Sequence of chain 1.A:
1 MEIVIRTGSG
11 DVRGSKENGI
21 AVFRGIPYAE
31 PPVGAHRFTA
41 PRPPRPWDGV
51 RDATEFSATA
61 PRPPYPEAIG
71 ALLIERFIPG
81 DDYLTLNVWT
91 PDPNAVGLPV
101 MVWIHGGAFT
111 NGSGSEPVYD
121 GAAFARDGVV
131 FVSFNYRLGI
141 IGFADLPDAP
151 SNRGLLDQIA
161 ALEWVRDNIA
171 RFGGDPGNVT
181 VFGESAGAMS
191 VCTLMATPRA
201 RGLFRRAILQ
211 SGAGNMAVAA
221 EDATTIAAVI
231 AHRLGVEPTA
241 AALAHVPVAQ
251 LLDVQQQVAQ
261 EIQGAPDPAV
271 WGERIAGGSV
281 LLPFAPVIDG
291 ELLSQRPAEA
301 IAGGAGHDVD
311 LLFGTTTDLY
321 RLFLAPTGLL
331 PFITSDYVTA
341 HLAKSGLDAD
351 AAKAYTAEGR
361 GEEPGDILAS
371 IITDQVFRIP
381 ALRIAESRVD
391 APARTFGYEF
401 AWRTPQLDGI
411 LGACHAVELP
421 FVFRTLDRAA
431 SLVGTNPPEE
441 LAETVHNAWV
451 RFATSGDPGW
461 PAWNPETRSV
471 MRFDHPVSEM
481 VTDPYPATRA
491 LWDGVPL

Binding-site contacts:
Ligand atom C4 contacts residue SER431 of chain 1.A at 3.2 Å.
Ligand atom O2 contacts residue ARG428 of chain 1.A at 2.8 Å (salt-bridge).
Ligand atom O2 contacts residue ALA430 of chain 1.A at 3.6 Å.
Ligand atom C1 contacts residue ALA429 of chain 1.A at 3.8 Å (hydrophobic).
Ligand atom C9 contacts residue ILE74 of chain 1.A at 3.8 Å (hydrophobic).
Ligand atom C4 contacts residue LEU72 of chain 1.A at 3.9 Å (hydrophobic).
Ligand atom O3 contacts residue ARG428 of chain 1.A at 3.9 Å.
Ligand atom C9 contacts residue VAL118 of chain 1.A at 3.7 Å (hydrophobic).
Ligand atom C4 contacts residue ARG428 of chain 1.A at 3.4 Å.
Ligand atom O1 contacts residue ASP427 of chain 1.A at 3.3 Å (salt-bridge).
Ligand atom O4 contacts residue ALA416 of chain 1.A at 2.8 Å (h-bond).
Ligand atom C6 contacts residue LEU432 of chain 1.A at 3.5 Å (hydrophobic).
Ligand atom O5 contacts residue LEU419 of chain 1.A at 3.3 Å.
Ligand atom O1 contacts residue ALA430 of chain 1.A at 2.9 Å (h-bond).
Ligand atom O3 contacts residue ILE74 of chain 1.A at 2.9 Å.
Ligand atom C3 contacts residue ARG428 of chain 1.A at 3.2 Å.
Ligand atom C6 contacts residue LEU72 of chain 1.A at 3.7 Å (hydrophobic).
Ligand atom O1 contacts residue ALA429 of chain 1.A at 3.3 Å (h-bond).
Ligand atom C5 contacts residue LEU72 of chain 1.A at 3.3 Å (hydrophobic).
Ligand atom O4 contacts residue LEU419 of chain 1.A at 3.9 Å.
Ligand atom C1 contacts residue SER431 of chain 1.A at 3.2 Å.
Ligand atom C3 contacts residue ILE74 of chain 1.A at 3.9 Å (hydrophobic).
Ligand atom C9 contacts residue ARG428 of chain 1.A at 3.8 Å.
Ligand atom O1 contacts residue ARG428 of chain 1.A at 3.0 Å.
Ligand atom O4 contacts residue PRO420 of chain 1.A at 3.8 Å.
Ligand atom O2 contacts residue SER431 of chain 1.A at 2.7 Å (h-bond).
Ligand atom C8 contacts residue VAL118 of chain 1.A at 3.5 Å (hydrophobic).
Ligand atom O2 contacts residue ALA429 of chain 1.A at 3.3 Å.
Ligand atom C1 contacts residue ALA430 of chain 1.A at 3.0 Å (hydrophobic).
Ligand atom C6 contacts residue ALA429 of chain 1.A at 3.5 Å (hydrophobic).
Ligand atom C1 contacts residue ARG428 of chain 1.A at 3.7 Å.
Ligand atom C5 contacts residue ALA429 of chain 1.A at 3.2 Å (hydrophobic).
Ligand atom C5 contacts residue LEU432 of chain 1.A at 3.9 Å (hydrophobic).
Ligand atom C4 contacts residue ALA429 of chain 1.A at 3.7 Å (hydrophobic).
Ligand atom O3 contacts residue SER431 of chain 1.A at 3.4 Å (h-bond).
Ligand atom C5 contacts residue SER431 of chain 1.A at 2.9 Å.
Ligand atom C2 contacts residue ARG428 of chain 1.A at 3.2 Å.
Ligand atom C2 contacts residue SER431 of chain 1.A at 3.5 Å.
Ligand atom O4 contacts residue LEU432 of chain 1.A at 3.4 Å.
Ligand atom C3 contacts residue SER431 of chain 1.A at 2.8 Å.

A protein and the small-molecule ligand that binds it are described below.
Small molecule (SMILES): O=C(O)c1ccc(C(=O)OCCO)cc1